Binding-site contacts:
Ligand atom O3' contacts residue GLN688 of chain 1.C at 3.4 Å (h-bond).
Ligand atom P contacts residue ASN568 of chain 1.C at 3.5 Å.
Ligand atom O3' contacts residue MG1 of chain 1.M at 2.1 Å.
Ligand atom OP1 contacts residue ILE572 of chain 1.C at 3.0 Å.
Ligand atom OP1 contacts residue LYS1073 of chain 1.C at 1.9 Å (salt-bridge).
Ligand atom O5' contacts residue GLN510 of chain 1.C at 3.3 Å (h-bond).
Ligand atom OP2 contacts residue PRO564 of chain 1.C at 3.6 Å.
Ligand atom C5' contacts residue GLN513 of chain 1.C at 3.7 Å.
Ligand atom O2' contacts residue GLN510 of chain 1.C at 2.4 Å.
Ligand atom P contacts residue ARG529 of chain 1.C at 3.3 Å.
Ligand atom C2' contacts residue GLN510 of chain 1.C at 3.6 Å.
Ligand atom C3' contacts residue MG1 of chain 1.M at 3.2 Å.
Ligand atom C5' contacts residue ARG529 of chain 1.C at 3.5 Å.
Ligand atom O3' contacts residue ARG529 of chain 1.C at 2.5 Å (salt-bridge).
Ligand atom P contacts residue GLN510 of chain 1.C at 3.0 Å.
Ligand atom O2G contacts residue ASP223 of chain 1.F at 3.0 Å.
Ligand atom O2' contacts residue ARG425 of chain 1.D at 3.4 Å (salt-bridge).
Ligand atom OP1 contacts residue ASN568 of chain 1.C at 3.4 Å (h-bond).
Ligand atom C4' contacts residue MG1 of chain 1.M at 3.5 Å.
Ligand atom P contacts residue LYS1073 of chain 1.C at 3.4 Å.
Ligand atom C3' contacts residue GLN510 of chain 1.C at 3.4 Å.
Ligand atom OP1 contacts residue GLN510 of chain 1.C at 2.8 Å (h-bond).
Ligand atom OP2 contacts residue ASN568 of chain 1.C at 2.8 Å (h-bond).
Ligand atom O2' contacts residue GLN513 of chain 1.C at 3.3 Å (h-bond).
Ligand atom O2' contacts residue ASP464 of chain 1.D at 3.5 Å.
Ligand atom OP1 contacts residue ARG529 of chain 1.C at 3.1 Å (salt-bridge).
Ligand atom C4' contacts residue GLN510 of chain 1.C at 3.3 Å.
Ligand atom C5' contacts residue HIS1237 of chain 1.C at 3.8 Å.
Ligand atom OP1 contacts residue GLN688 of chain 1.C at 3.3 Å (h-bond).
Ligand atom O3' contacts residue GLN513 of chain 1.C at 3.5 Å (h-bond).
Ligand atom O1G contacts residue ARG322 of chain 1.D at 3.3 Å.
Ligand atom OP2 contacts residue ARG540 of chain 1.C at 3.0 Å (salt-bridge).
Ligand atom O3B contacts residue ASP223 of chain 1.F at 2.6 Å (salt-bridge).
Ligand atom PG contacts residue ASP223 of chain 1.F at 3.5 Å.
Ligand atom C4' contacts residue ARG529 of chain 1.C at 3.4 Å.
Ligand atom C3' contacts residue ARG529 of chain 1.C at 3.4 Å.
Ligand atom O3' contacts residue GLN510 of chain 1.C at 2.4 Å (h-bond).
Ligand atom P contacts residue ARG540 of chain 1.C at 3.2 Å.
Ligand atom OP1 contacts residue ARG540 of chain 1.C at 2.6 Å (salt-bridge).
Ligand atom O3' contacts residue LYS1065 of chain 1.C at 3.2 Å (salt-bridge).

A protein and the small-molecule ligand that binds it are described below.
Small molecule (SMILES): Nc1ccn([C@@H]2O[C@H](CO[P](=O)(O)O[C@H]3[C@@H](O)[C@H](n4ccc(=O)[nH]c4=O)O[C@@H]3CO[P](=O)(O)O[C@H]3[C@@H](O)[C@H](n4cnc5c(=O)nc(N)[nH]c54)O[C@@H]3CO[P](=O)(O)O[C@H]3[C@@H](O)[C@H](n4cnc5c(N)ncnc54)O[C@@H]3CO[P](=O)(O)O[C@H]3[C@@H](O)[C@H](n4cnc5c(=O)[nH]c(N)nc54)O[C@@H]3CO[P](=O)(O)O[P](=O)(O)OP(=O)(O)O)[C@@H](O[P](=O)(O)OC[C@H]3O[C@@H](n4ccc(=O)[nH]c4=O)[C@H](O)[C@@H]3O[P](=O)(O)OC[C@H]3O[C@@H](n4cnc5c(=O)nc(N)[nH]c54)[C@H](O)[C@@H]3O)[C@H]2O)c(=O)n1

Sequence of chain 1.F:
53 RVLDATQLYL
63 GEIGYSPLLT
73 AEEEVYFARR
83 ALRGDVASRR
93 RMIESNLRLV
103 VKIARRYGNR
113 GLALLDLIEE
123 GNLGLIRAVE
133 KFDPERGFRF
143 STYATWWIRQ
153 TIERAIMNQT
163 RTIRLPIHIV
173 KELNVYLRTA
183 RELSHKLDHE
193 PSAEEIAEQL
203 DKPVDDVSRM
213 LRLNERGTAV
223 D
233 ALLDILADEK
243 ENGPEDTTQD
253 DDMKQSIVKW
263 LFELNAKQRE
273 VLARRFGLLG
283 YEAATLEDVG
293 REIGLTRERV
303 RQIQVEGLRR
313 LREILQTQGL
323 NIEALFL

Sequence of chain 1.D:
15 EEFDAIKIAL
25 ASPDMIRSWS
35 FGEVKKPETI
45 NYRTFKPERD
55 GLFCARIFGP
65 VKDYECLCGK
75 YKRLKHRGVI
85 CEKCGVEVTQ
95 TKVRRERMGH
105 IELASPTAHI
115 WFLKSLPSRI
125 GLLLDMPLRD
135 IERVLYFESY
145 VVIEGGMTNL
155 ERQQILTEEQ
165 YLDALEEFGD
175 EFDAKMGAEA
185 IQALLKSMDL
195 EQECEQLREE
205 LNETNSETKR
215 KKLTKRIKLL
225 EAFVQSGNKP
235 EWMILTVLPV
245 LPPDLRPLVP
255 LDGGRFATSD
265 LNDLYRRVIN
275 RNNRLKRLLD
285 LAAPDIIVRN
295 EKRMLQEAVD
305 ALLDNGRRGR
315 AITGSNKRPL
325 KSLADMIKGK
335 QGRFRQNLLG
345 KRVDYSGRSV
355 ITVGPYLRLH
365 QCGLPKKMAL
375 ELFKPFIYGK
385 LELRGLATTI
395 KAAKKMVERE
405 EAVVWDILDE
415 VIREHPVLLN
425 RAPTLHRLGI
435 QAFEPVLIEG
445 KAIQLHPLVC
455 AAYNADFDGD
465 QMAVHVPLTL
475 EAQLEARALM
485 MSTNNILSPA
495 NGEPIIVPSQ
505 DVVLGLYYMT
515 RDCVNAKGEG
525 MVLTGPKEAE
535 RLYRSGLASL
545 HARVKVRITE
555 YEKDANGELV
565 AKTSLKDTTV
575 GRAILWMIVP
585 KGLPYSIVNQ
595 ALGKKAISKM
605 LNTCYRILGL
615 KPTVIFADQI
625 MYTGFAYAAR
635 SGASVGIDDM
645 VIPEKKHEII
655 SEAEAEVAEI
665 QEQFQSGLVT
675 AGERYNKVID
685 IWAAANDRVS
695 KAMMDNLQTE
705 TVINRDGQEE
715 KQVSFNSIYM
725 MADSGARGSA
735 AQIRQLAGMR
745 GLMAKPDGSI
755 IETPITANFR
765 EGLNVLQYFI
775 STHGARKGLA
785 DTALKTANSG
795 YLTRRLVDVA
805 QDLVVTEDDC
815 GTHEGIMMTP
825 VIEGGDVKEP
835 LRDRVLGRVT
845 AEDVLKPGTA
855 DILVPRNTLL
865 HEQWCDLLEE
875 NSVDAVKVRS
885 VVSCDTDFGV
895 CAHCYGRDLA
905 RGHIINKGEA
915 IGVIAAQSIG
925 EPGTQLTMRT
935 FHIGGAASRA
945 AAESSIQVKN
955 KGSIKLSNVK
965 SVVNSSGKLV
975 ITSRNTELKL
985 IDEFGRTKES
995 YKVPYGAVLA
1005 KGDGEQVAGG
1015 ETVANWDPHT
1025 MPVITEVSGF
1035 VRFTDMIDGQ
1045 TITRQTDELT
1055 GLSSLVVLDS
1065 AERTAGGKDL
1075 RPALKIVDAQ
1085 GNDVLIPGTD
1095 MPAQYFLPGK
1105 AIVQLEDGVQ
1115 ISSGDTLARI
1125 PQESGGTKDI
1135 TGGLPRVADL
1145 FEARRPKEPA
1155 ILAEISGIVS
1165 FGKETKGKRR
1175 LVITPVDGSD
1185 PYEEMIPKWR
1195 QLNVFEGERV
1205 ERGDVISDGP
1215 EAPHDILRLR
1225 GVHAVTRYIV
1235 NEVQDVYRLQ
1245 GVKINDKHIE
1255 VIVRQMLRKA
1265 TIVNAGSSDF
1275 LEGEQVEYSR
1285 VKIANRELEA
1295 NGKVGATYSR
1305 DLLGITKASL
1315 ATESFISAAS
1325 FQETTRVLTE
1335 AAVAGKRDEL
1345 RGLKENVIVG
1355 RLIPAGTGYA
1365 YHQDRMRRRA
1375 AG

Sequence of chain 1.C:
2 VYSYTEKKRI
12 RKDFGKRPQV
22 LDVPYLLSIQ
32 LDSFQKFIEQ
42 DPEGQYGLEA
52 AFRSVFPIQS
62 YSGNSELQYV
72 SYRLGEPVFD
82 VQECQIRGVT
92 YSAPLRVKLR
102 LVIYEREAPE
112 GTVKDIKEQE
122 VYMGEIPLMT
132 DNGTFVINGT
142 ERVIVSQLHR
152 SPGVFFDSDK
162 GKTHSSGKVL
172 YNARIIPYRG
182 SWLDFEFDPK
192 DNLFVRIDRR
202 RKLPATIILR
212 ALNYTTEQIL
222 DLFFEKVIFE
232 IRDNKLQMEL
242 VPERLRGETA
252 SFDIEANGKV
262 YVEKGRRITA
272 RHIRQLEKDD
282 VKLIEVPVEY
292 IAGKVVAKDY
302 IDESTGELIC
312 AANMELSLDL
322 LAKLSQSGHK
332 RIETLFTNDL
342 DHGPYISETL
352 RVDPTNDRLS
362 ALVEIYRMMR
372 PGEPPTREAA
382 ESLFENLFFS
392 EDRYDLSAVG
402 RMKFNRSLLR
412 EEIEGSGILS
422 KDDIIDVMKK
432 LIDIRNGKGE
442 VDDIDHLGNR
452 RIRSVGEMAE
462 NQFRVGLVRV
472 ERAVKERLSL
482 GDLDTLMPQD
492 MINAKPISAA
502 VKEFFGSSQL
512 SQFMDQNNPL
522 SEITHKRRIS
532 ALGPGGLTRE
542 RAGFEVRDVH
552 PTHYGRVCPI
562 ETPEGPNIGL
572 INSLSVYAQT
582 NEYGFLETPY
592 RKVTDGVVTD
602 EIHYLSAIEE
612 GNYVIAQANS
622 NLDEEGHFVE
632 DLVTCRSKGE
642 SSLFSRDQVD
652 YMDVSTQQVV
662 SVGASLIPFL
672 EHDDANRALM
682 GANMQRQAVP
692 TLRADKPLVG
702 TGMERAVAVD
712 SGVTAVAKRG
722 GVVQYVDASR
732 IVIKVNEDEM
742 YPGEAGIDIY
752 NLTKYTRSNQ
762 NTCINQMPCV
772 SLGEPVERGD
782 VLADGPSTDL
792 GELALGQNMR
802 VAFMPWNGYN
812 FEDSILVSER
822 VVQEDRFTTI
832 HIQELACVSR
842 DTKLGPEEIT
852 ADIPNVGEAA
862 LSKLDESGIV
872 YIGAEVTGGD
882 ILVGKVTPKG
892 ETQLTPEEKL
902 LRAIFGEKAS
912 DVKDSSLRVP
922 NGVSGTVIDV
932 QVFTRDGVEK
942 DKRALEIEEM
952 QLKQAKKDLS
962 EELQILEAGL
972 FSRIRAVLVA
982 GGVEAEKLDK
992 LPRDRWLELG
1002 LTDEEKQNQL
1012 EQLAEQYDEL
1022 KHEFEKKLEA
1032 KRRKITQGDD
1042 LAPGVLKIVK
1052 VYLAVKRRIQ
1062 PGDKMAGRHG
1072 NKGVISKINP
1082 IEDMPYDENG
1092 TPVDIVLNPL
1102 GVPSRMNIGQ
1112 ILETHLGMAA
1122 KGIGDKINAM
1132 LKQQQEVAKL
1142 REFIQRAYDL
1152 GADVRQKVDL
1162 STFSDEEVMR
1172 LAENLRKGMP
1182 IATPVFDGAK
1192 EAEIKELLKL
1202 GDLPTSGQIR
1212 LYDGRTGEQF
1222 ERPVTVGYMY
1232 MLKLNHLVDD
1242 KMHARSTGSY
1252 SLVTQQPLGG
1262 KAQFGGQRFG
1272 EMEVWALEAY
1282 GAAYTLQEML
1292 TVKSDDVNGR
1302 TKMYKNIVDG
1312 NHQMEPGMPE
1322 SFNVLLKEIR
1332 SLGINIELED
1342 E